This protein binds this small molecule.
Small molecule (SMILES): O=C(O)[C@@](O)(COP(=O)(O)O)[C@H](O)[C@H](O)COP(=O)(O)O

Binding-site contacts:
Ligand atom C3 contacts residue KCX201 of chain 1.D at 3.2 Å.
Ligand atom O6 contacts residue ASN123 of chain 1.C at 3.5 Å (h-bond).
Ligand atom O2P contacts residue THR65 of chain 1.C at 3.4 Å (h-bond).
Ligand atom O6 contacts residue GLU60 of chain 1.C at 3.4 Å (salt-bridge).
Ligand atom P1 contacts residue THR65 of chain 1.C at 3.4 Å.
Ligand atom O1P contacts residue GLY403 of chain 1.D at 3.4 Å.
Ligand atom O3 contacts residue MG1 of chain 1.EA at 2.4 Å.
Ligand atom C contacts residue ASN123 of chain 1.C at 3.3 Å.
Ligand atom O7 contacts residue LYS175 of chain 1.D at 3.4 Å (salt-bridge).
Ligand atom C2 contacts residue MG1 of chain 1.EA at 3.0 Å.
Ligand atom O7 contacts residue GLU204 of chain 1.D at 3.2 Å (salt-bridge).
Ligand atom O6 contacts residue LYS334 of chain 1.D at 3.2 Å (salt-bridge).
Ligand atom O2 contacts residue LYS175 of chain 1.D at 3.0 Å (salt-bridge).
Ligand atom C3 contacts residue MG1 of chain 1.EA at 3.2 Å.
Ligand atom O5P contacts residue HIS327 of chain 1.D at 2.8 Å (h-bond).
Ligand atom O2P contacts residue GLY380 of chain 1.D at 3.2 Å.
Ligand atom O2 contacts residue MG1 of chain 1.EA at 2.3 Å.
Ligand atom O2 contacts residue THR173 of chain 1.D at 3.0 Å (h-bond).
Ligand atom O1 contacts residue LYS175 of chain 1.D at 3.0 Å (salt-bridge).
Ligand atom O3 contacts residue KCX201 of chain 1.D at 2.7 Å (h-bond).
Ligand atom O2 contacts residue KCX201 of chain 1.D at 3.1 Å (h-bond).
Ligand atom O1P contacts residue GLY404 of chain 1.D at 2.7 Å (h-bond).
Ligand atom O7 contacts residue ASP203 of chain 1.D at 3.0 Å (salt-bridge).
Ligand atom O1P contacts residue LYS175 of chain 1.D at 3.5 Å.
Ligand atom O3 contacts residue GLU204 of chain 1.D at 2.9 Å (salt-bridge).
Ligand atom O2P contacts residue LYS334 of chain 1.D at 2.8 Å (salt-bridge).
Ligand atom O4 contacts residue SER379 of chain 1.D at 3.1 Å (h-bond).
Ligand atom O7 contacts residue ASN123 of chain 1.C at 2.9 Å (h-bond).
Ligand atom O1P contacts residue THR65 of chain 1.C at 2.5 Å (h-bond).
Ligand atom O4P contacts residue ARG295 of chain 1.D at 2.6 Å (salt-bridge).
Ligand atom O2P contacts residue GLY381 of chain 1.D at 2.8 Å (h-bond).
Ligand atom O7 contacts residue LYS177 of chain 1.D at 2.6 Å (salt-bridge).
Ligand atom C contacts residue MG1 of chain 1.EA at 3.0 Å.
Ligand atom O3 contacts residue HIS294 of chain 1.D at 2.8 Å (h-bond).
Ligand atom O2P contacts residue TRP66 of chain 1.C at 3.2 Å.
Ligand atom C contacts residue LYS175 of chain 1.D at 3.4 Å.
Ligand atom O6P contacts residue ARG295 of chain 1.D at 3.0 Å (salt-bridge).
Ligand atom O7 contacts residue MG1 of chain 1.EA at 2.3 Å.
Ligand atom O3P contacts residue GLY403 of chain 1.D at 2.9 Å (h-bond).
Ligand atom O2 contacts residue ASP203 of chain 1.D at 3.3 Å (salt-bridge).

Sequence of chain 1.C:
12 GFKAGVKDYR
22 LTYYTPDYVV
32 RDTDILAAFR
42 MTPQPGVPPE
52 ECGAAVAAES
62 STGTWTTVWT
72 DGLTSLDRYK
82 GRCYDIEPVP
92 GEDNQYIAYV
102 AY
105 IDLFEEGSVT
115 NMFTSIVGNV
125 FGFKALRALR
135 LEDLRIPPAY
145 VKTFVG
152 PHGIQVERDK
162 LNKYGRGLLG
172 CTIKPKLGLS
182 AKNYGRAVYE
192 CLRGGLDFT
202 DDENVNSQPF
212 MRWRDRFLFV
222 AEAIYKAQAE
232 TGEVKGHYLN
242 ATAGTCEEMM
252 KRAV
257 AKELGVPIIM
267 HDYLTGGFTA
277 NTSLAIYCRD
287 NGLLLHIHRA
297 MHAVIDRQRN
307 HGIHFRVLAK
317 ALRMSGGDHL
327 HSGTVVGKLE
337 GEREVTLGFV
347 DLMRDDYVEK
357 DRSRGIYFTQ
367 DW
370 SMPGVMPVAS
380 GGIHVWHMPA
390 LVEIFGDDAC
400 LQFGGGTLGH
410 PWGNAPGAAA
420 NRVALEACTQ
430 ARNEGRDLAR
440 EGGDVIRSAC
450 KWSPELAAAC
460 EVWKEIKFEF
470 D

Sequence of chain 1.D:
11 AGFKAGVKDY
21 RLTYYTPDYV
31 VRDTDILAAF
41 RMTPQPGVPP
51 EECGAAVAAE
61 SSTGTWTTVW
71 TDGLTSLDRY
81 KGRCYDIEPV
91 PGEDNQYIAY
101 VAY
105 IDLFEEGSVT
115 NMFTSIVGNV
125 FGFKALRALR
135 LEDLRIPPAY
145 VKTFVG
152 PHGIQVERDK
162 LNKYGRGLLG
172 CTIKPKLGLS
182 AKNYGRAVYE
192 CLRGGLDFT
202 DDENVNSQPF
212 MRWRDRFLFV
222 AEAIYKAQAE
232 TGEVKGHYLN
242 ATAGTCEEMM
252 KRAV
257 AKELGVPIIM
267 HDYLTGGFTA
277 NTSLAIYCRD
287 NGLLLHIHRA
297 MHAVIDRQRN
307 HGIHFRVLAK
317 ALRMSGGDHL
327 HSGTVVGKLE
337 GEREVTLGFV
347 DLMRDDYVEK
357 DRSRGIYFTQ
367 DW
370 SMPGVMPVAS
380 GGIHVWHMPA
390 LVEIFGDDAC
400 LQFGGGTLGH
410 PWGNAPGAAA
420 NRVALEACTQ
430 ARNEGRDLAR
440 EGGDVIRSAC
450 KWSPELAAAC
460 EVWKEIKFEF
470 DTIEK